Binding-site contacts:
Ligand atom C1 contacts residue THR156 of chain 5.A at 3.2 Å.
Ligand atom C2 contacts residue ASN154 of chain 5.A at 2.5 Å.
Ligand atom C3 contacts residue ASN154 of chain 5.A at 3.8 Å.
Ligand atom O5 contacts residue MET151 of chain 5.A at 3.9 Å.
Ligand atom C8 contacts residue ASN154 of chain 5.A at 2.8 Å.
Ligand atom N2 contacts residue ASN154 of chain 5.A at 2.9 Å (h-bond).
Ligand atom C7 contacts residue ASN154 of chain 5.A at 3.3 Å.
Ligand atom C6 contacts residue MET151 of chain 5.A at 4.0 Å (hydrophobic).
Ligand atom C1 contacts residue ASN154 of chain 5.A at 1.4 Å.
Ligand atom C2 contacts residue THR156 of chain 5.A at 4.2 Å.
Ligand atom C5 contacts residue ASN154 of chain 5.A at 3.7 Å.
Ligand atom C4 contacts residue ASN154 of chain 5.A at 4.3 Å.
Ligand atom C3 contacts residue THR156 of chain 5.A at 4.5 Å.
Ligand atom O7 contacts residue ASN154 of chain 5.A at 4.3 Å.
Ligand atom O5 contacts residue ASN154 of chain 5.A at 2.3 Å (h-bond).
Ligand atom O6 contacts residue MET151 of chain 5.A at 4.0 Å.
Ligand atom C5 contacts residue THR156 of chain 5.A at 4.1 Å.
Ligand atom O5 contacts residue THR156 of chain 5.A at 3.9 Å.
Ligand atom N2 contacts residue THR156 of chain 5.A at 4.3 Å.

Sequence of chain 5.A:
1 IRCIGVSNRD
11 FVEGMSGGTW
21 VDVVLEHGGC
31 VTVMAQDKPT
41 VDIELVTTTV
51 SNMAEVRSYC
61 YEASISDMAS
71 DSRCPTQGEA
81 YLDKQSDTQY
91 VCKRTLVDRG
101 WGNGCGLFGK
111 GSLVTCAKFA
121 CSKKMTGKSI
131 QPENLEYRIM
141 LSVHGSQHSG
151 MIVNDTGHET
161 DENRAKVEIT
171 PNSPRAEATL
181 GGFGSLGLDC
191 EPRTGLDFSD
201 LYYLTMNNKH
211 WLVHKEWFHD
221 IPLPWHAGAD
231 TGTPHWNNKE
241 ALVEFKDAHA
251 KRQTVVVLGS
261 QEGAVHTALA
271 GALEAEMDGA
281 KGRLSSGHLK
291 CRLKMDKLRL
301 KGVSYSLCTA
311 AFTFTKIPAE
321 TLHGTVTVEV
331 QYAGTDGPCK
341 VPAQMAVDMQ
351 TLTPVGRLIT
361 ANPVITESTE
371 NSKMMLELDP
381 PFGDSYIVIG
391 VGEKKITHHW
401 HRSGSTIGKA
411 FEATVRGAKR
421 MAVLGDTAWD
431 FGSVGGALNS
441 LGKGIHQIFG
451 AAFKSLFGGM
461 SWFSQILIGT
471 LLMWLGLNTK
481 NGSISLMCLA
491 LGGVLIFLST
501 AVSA

This protein binds this small molecule.
Small molecule (SMILES): CC(=O)N[C@@H]1[C@@H](O)[C@H](O)[C@@H](CO)O[C@H]1O